A small-molecule ligand and the protein it binds are described below.
Small molecule (SMILES): CC(=O)N[C@H]1[C@H](O[C@H]2[C@H](O)[C@@H](NC(C)=O)CO[C@@H]2CO[C@H]2O[C@@H](C)[C@@H](O)[C@@H](O)[C@@H]2O)O[C@H](CO)[C@@H](O)[C@@H]1O

Binding-site contacts:
Ligand atom C6 contacts residue PRO281 of chain 1.A at 4.0 Å (hydrophobic).
Ligand atom C1 contacts residue ASN245 of chain 1.A at 4.4 Å.
Ligand atom C6 contacts residue LYS248 of chain 1.A at 4.3 Å.
Ligand atom C5 contacts residue ASN245 of chain 1.A at 4.2 Å.
Ligand atom C8 contacts residue ASN245 of chain 1.A at 4.0 Å.
Ligand atom O4 contacts residue LEU249 of chain 1.A at 3.9 Å.
Ligand atom O2 contacts residue PRO281 of chain 1.A at 4.2 Å.
Ligand atom C3 contacts residue PHE278 of chain 1.A at 3.6 Å (hydrophobic).
Ligand atom C5 contacts residue PRO281 of chain 1.A at 4.1 Å (hydrophobic).
Ligand atom O5 contacts residue ASN245 of chain 1.A at 4.0 Å.
Ligand atom N2 contacts residue PRO281 of chain 1.A at 4.3 Å.
Ligand atom C8 contacts residue ASN241 of chain 1.A at 3.0 Å.
Ligand atom C8 contacts residue PRO281 of chain 1.A at 3.8 Å (hydrophobic).
Ligand atom C5 contacts residue PHE278 of chain 1.A at 4.3 Å (hydrophobic).
Ligand atom C8 contacts residue VAL280 of chain 1.A at 4.2 Å (hydrophobic).
Ligand atom O3 contacts residue PRO281 of chain 1.A at 4.0 Å.
Ligand atom C5 contacts residue ASN241 of chain 1.A at 3.7 Å.
Ligand atom C8 contacts residue ARG242 of chain 1.A at 4.4 Å.
Ligand atom O4 contacts residue PHE278 of chain 1.A at 4.0 Å.
Ligand atom C2 contacts residue ASN241 of chain 1.A at 2.3 Å.
Ligand atom O6 contacts residue ASN245 of chain 1.A at 4.1 Å.
Ligand atom C4 contacts residue ASN241 of chain 1.A at 4.2 Å.
Ligand atom C8 contacts residue VAL279 of chain 1.A at 3.5 Å (hydrophobic).
Ligand atom C3 contacts residue ASN241 of chain 1.A at 3.6 Å.
Ligand atom C6 contacts residue ASN245 of chain 1.A at 3.4 Å.
Ligand atom O7 contacts residue PRO281 of chain 1.A at 4.3 Å.
Ligand atom C7 contacts residue ASN241 of chain 1.A at 3.0 Å.
Ligand atom C5 contacts residue ASN245 of chain 1.A at 3.6 Å.
Ligand atom C1 contacts residue ASN245 of chain 1.A at 3.8 Å.
Ligand atom O3 contacts residue PHE278 of chain 1.A at 3.9 Å.
Ligand atom C6 contacts residue LEU249 of chain 1.A at 3.9 Å (hydrophobic).
Ligand atom C7 contacts residue PRO281 of chain 1.A at 3.9 Å (hydrophobic).
Ligand atom O5 contacts residue PRO281 of chain 1.A at 4.2 Å.
Ligand atom C4 contacts residue PHE278 of chain 1.A at 3.3 Å (hydrophobic).
Ligand atom O7 contacts residue ASN241 of chain 1.A at 4.0 Å.
Ligand atom O5 contacts residue ASN241 of chain 1.A at 2.4 Å (h-bond).
Ligand atom C1 contacts residue ASN241 of chain 1.A at 1.4 Å.
Ligand atom C6 contacts residue ASN245 of chain 1.A at 4.0 Å.
Ligand atom O5 contacts residue ASN245 of chain 1.A at 3.8 Å.
Ligand atom N2 contacts residue ASN241 of chain 1.A at 2.7 Å (h-bond).

Sequence of chain 1.A:
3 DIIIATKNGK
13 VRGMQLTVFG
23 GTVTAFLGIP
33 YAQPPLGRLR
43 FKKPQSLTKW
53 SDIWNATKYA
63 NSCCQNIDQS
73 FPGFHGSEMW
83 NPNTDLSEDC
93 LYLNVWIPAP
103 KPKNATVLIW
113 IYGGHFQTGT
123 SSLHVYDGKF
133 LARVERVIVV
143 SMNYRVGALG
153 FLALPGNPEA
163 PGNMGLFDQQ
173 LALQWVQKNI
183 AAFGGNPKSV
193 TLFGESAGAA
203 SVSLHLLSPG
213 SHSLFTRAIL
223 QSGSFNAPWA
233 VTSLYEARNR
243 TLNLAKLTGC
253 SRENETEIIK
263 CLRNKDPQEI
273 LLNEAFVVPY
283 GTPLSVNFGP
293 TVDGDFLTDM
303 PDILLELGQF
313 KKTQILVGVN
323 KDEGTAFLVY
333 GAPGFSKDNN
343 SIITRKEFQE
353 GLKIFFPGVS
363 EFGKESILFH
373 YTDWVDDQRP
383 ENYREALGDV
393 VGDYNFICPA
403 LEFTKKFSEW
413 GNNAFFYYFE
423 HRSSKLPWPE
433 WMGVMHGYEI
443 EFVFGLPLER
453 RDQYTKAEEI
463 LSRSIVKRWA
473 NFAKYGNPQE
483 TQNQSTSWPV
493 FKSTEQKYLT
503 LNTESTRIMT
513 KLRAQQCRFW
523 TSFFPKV